A protein and the small-molecule ligand that binds it are described below.
Small molecule (SMILES): CC(=O)N[C@@H]1[C@@H](O)[C@H](O)[C@@H](CO)O[C@H]1O

Binding-site contacts:
Ligand atom O7 contacts residue ASN728 of chain 1.A at 3.1 Å (h-bond).
Ligand atom N2 contacts residue ASN728 of chain 1.A at 2.9 Å (h-bond).
Ligand atom C4 contacts residue ASN728 of chain 1.A at 4.3 Å.
Ligand atom C3 contacts residue ASN728 of chain 1.A at 3.9 Å.
Ligand atom O5 contacts residue ASN728 of chain 1.A at 2.4 Å (h-bond).
Ligand atom C1 contacts residue ASN728 of chain 1.A at 1.5 Å.
Ligand atom C8 contacts residue GLY1150 of chain 1.A at 3.3 Å.
Ligand atom C7 contacts residue ASN728 of chain 1.A at 3.2 Å.
Ligand atom C8 contacts residue ASN728 of chain 1.A at 4.3 Å.
Ligand atom C5 contacts residue ASN728 of chain 1.A at 3.8 Å.
Ligand atom C2 contacts residue ASN728 of chain 1.A at 2.5 Å.
Ligand atom C8 contacts residue ILE1149 of chain 1.A at 4.0 Å (hydrophobic).

Sequence of chain 1.A:
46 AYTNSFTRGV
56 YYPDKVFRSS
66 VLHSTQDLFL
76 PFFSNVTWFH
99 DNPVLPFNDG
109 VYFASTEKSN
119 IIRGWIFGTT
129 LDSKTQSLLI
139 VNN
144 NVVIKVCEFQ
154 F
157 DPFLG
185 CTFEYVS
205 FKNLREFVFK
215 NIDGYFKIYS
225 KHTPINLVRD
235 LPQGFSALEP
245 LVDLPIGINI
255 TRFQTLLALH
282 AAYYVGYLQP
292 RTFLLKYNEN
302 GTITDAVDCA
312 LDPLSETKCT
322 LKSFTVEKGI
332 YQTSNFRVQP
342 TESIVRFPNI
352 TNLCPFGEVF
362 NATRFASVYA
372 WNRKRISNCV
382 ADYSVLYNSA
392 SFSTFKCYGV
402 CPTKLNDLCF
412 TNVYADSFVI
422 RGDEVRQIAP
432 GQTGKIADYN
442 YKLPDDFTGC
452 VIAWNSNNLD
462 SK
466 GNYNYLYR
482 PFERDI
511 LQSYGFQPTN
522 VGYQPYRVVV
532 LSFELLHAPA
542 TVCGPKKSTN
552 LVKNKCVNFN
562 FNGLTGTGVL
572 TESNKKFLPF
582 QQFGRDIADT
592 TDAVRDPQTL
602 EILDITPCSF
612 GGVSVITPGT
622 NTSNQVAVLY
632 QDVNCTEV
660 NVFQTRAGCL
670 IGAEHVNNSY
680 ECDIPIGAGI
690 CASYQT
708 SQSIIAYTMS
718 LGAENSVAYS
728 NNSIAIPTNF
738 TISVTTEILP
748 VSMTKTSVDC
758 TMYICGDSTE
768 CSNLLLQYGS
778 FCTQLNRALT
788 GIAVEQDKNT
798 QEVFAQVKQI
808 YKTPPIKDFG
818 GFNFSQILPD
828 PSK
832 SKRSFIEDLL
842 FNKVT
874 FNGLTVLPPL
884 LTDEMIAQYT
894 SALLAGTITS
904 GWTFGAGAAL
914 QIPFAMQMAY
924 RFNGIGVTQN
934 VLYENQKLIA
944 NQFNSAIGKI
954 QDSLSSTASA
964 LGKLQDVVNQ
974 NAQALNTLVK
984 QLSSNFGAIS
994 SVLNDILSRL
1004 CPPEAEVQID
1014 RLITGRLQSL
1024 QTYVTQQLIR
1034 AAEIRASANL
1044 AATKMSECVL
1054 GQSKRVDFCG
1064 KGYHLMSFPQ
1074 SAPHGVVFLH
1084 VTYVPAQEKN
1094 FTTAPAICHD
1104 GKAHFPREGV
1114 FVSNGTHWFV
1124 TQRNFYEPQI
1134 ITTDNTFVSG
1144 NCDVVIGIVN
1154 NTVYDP